Sequence of chain 1.A:
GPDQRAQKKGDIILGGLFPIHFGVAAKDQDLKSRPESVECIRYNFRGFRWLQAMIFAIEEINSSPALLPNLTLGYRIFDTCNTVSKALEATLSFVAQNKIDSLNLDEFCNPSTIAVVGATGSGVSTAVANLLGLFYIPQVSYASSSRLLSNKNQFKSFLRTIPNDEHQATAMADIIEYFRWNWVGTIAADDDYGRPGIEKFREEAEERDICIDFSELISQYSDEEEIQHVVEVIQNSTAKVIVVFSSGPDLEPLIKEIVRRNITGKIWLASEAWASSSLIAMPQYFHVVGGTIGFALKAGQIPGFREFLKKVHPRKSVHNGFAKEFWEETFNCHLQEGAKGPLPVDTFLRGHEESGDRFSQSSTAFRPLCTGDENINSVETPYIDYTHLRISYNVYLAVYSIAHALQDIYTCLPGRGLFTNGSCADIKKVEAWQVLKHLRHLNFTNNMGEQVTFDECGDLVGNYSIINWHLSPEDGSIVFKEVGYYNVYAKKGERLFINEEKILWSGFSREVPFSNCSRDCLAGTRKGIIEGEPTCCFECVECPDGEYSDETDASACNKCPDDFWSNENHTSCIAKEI

A small-molecule ligand and the protein it binds are described below.
Small molecule (SMILES): CC(=O)N[C@@H]1[C@@H](O)[C@H](O)[C@@H](CO)O[C@H]1O

Binding-site contacts:
Ligand atom N2 contacts residue ARG205 of chain 1.A at 4.3 Å.
Ligand atom O4 contacts residue ARG205 of chain 1.A at 3.4 Å.
Ligand atom C2 contacts residue ASP545 of chain 1.A at 4.5 Å.
Ligand atom C3 contacts residue ARG205 of chain 1.A at 3.7 Å.
Ligand atom C4 contacts residue ASN541 of chain 1.A at 4.2 Å.
Ligand atom C2 contacts residue ASN541 of chain 1.A at 2.5 Å.
Ligand atom C8 contacts residue PHE539 of chain 1.A at 3.6 Å (hydrophobic).
Ligand atom C5 contacts residue ASN541 of chain 1.A at 3.6 Å.
Ligand atom N2 contacts residue PHE539 of chain 1.A at 4.4 Å.
Ligand atom O5 contacts residue ASN541 of chain 1.A at 2.3 Å (h-bond).
Ligand atom O5 contacts residue ARG205 of chain 1.A at 4.1 Å.
Ligand atom C4 contacts residue ARG205 of chain 1.A at 4.0 Å.
Ligand atom C7 contacts residue ASP545 of chain 1.A at 3.9 Å.
Ligand atom O7 contacts residue ASP545 of chain 1.A at 2.9 Å (salt-bridge).
Ligand atom C1 contacts residue ARG205 of chain 1.A at 3.4 Å.
Ligand atom C1 contacts residue ASN541 of chain 1.A at 1.4 Å.
Ligand atom N2 contacts residue ASN541 of chain 1.A at 2.9 Å (h-bond).
Ligand atom O7 contacts residue ASN541 of chain 1.A at 4.3 Å.
Ligand atom C7 contacts residue ASN541 of chain 1.A at 3.8 Å.
Ligand atom C1 contacts residue ASN207 of chain 1.A at 3.9 Å.
Ligand atom C3 contacts residue ASN541 of chain 1.A at 3.7 Å.
Ligand atom C6 contacts residue ASN207 of chain 1.A at 3.2 Å.
Ligand atom C5 contacts residue ARG205 of chain 1.A at 3.9 Å.
Ligand atom C2 contacts residue ARG205 of chain 1.A at 4.0 Å.
Ligand atom O5 contacts residue ASN207 of chain 1.A at 2.9 Å (h-bond).
Ligand atom O3 contacts residue ARG205 of chain 1.A at 4.4 Å.
Ligand atom C5 contacts residue ASN207 of chain 1.A at 3.5 Å.
Ligand atom O6 contacts residue ASN207 of chain 1.A at 4.0 Å.
Ligand atom C7 contacts residue PHE539 of chain 1.A at 4.2 Å (hydrophobic).